The protein below binds the small molecule below.
Small molecule (SMILES): CC(=O)N[C@@H]1[C@@H](O)[C@H](O)[C@@H](CO)O[C@H]1O

Binding-site contacts:
Ligand atom C5 contacts residue ASN220 of chain 1.A at 3.8 Å.
Ligand atom C8 contacts residue SER221 of chain 1.A at 4.2 Å.
Ligand atom C1 contacts residue ASN220 of chain 1.A at 1.5 Å.
Ligand atom C6 contacts residue ARG287 of chain 1.A at 3.8 Å.
Ligand atom C1 contacts residue ASP223 of chain 1.A at 3.7 Å.
Ligand atom O7 contacts residue ASN220 of chain 1.A at 3.0 Å (h-bond).
Ligand atom C7 contacts residue ASN220 of chain 1.A at 3.0 Å.
Ligand atom N2 contacts residue SER222 of chain 1.A at 2.6 Å (h-bond).
Ligand atom O5 contacts residue ARG287 of chain 1.A at 3.9 Å.
Ligand atom C1 contacts residue SER222 of chain 1.A at 3.6 Å.
Ligand atom O5 contacts residue ASN220 of chain 1.A at 2.5 Å (h-bond).
Ligand atom C3 contacts residue SER222 of chain 1.A at 4.1 Å.
Ligand atom C5 contacts residue ARG287 of chain 1.A at 4.0 Å.
Ligand atom C2 contacts residue ASN220 of chain 1.A at 2.4 Å.
Ligand atom O7 contacts residue SER222 of chain 1.A at 4.5 Å.
Ligand atom C7 contacts residue SER222 of chain 1.A at 3.3 Å.
Ligand atom C8 contacts residue SER222 of chain 1.A at 3.3 Å.
Ligand atom C3 contacts residue ASN220 of chain 1.A at 3.8 Å.
Ligand atom C4 contacts residue ASN220 of chain 1.A at 4.2 Å.
Ligand atom O5 contacts residue ASP223 of chain 1.A at 4.2 Å.
Ligand atom N2 contacts residue ASN220 of chain 1.A at 2.8 Å (h-bond).
Ligand atom C8 contacts residue ASN220 of chain 1.A at 3.8 Å.
Ligand atom C2 contacts residue SER222 of chain 1.A at 3.5 Å.

Sequence of chain 1.A:
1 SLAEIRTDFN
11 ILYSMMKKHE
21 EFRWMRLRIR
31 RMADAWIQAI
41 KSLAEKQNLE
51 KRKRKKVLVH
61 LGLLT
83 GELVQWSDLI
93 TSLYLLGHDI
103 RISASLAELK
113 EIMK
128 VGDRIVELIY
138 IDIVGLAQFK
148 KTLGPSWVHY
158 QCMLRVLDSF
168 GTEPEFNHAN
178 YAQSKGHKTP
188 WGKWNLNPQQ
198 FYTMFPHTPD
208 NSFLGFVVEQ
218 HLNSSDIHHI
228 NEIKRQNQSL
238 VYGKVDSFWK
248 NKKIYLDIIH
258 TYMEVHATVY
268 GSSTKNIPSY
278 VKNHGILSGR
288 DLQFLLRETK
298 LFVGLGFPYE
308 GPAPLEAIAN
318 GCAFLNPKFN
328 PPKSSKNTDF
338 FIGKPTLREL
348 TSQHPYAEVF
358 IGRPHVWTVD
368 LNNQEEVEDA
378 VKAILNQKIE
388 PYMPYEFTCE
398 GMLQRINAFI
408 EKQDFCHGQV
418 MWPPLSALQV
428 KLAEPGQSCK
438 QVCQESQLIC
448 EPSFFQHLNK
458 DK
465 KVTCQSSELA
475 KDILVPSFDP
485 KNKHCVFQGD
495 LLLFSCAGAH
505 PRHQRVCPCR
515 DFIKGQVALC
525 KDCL